Sequence of chain 1.B:
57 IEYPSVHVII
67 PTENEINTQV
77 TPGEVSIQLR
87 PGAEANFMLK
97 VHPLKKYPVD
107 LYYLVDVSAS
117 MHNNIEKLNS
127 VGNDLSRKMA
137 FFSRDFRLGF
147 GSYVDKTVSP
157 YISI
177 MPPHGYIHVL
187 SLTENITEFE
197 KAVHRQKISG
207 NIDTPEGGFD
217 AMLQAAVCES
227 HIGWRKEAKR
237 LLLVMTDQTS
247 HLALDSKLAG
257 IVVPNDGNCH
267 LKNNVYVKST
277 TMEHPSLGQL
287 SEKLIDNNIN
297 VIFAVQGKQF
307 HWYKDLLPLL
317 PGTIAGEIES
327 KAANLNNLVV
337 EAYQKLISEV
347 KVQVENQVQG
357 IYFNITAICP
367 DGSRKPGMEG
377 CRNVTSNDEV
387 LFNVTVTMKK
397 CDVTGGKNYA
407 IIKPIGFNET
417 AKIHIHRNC

The protein below binds the small molecule below.
Small molecule (SMILES): CC(=O)N[C@H]1[C@H](O[C@H]2[C@H](O)[C@@H](NC(C)=O)CO[C@@H]2CO)O[C@H](CO)[C@@H](O)[C@@H]1O

Binding-site contacts:
Ligand atom O6 contacts residue ASN389 of chain 1.B at 4.3 Å.
Ligand atom O7 contacts residue ASN389 of chain 1.B at 4.4 Å.
Ligand atom C2 contacts residue ASN389 of chain 1.B at 2.5 Å.
Ligand atom C1 contacts residue ASN389 of chain 1.B at 1.5 Å.
Ligand atom O6 contacts residue ASN92 of chain 1.B at 3.8 Å.
Ligand atom C7 contacts residue ASN389 of chain 1.B at 3.7 Å.
Ligand atom N2 contacts residue ASN389 of chain 1.B at 2.7 Å (h-bond).
Ligand atom C4 contacts residue ASN389 of chain 1.B at 4.2 Å.
Ligand atom O6 contacts residue THR391 of chain 1.B at 4.1 Å.
Ligand atom O5 contacts residue ASN389 of chain 1.B at 2.4 Å (h-bond).
Ligand atom C3 contacts residue ASN389 of chain 1.B at 3.7 Å.
Ligand atom C5 contacts residue ASN389 of chain 1.B at 3.7 Å.
Ligand atom C6 contacts residue ASN92 of chain 1.B at 4.2 Å.
Ligand atom C8 contacts residue ASN389 of chain 1.B at 4.5 Å.